The small molecule below binds the protein below.
Small molecule (SMILES): C=C/C=C/C[C@@H](C)[C@@H](O)[C@H]1C(=O)N[C@@H](CC)C(=O)N(C)CC(=O)N(C)[C@@H](CC(C)C)C(=O)N[C@@H](C(C)C)C(=O)N(C)[C@@H](CC(C)C)C(=O)N[C@@H](C)C(=O)N[C@H](C)C(=O)N(C)[C@@H](CC(C)C)C(=O)N(C)[C@@H](CC(C)C)C(=O)N(C)[C@@H](C(C)C)C(=O)N1C

Binding-site contacts:
Ligand atom CA contacts residue GLY72 of chain 1.O at 3.4 Å.
Ligand atom CN contacts residue ARG55 of chain 1.O at 3.5 Å.
Ligand atom CG1 contacts residue PHE113 of chain 1.O at 3.5 Å (hydrophobic).
Ligand atom O contacts residue ARG55 of chain 1.O at 2.7 Å (salt-bridge).
Ligand atom O contacts residue ALA103 of chain 1.O at 3.7 Å.
Ligand atom CB contacts residue GLY72 of chain 1.O at 3.7 Å.
Ligand atom CB contacts residue GLN111 of chain 1.O at 3.8 Å.
Ligand atom C contacts residue GLY72 of chain 1.O at 3.2 Å.
Ligand atom O contacts residue PHE60 of chain 1.O at 3.2 Å.
Ligand atom CN contacts residue LEU122 of chain 1.O at 3.7 Å (hydrophobic).
Ligand atom C contacts residue ASN102 of chain 1.O at 3.3 Å.
Ligand atom CB contacts residue TRP121 of chain 1.O at 3.8 Å (hydrophobic).
Ligand atom CN contacts residue GLY72 of chain 1.O at 3.2 Å.
Ligand atom CG2 contacts residue PHE60 of chain 1.O at 3.7 Å (hydrophobic).
Ligand atom O contacts residue HIS126 of chain 1.O at 3.2 Å.
Ligand atom CN contacts residue ARG55 of chain 1.O at 3.5 Å.
Ligand atom CG2 contacts residue PHE113 of chain 1.O at 3.7 Å (hydrophobic).
Ligand atom CB contacts residue PHE113 of chain 1.O at 3.8 Å (hydrophobic).
Ligand atom CA contacts residue ASN102 of chain 1.O at 3.9 Å.
Ligand atom O contacts residue TRP121 of chain 1.O at 2.9 Å (h-bond).
Ligand atom CB contacts residue PHE60 of chain 1.O at 3.9 Å (hydrophobic).
Ligand atom CG contacts residue GLN111 of chain 1.O at 3.6 Å.
Ligand atom O contacts residue GLN63 of chain 1.O at 3.0 Å (h-bond).
Ligand atom O contacts residue ALA101 of chain 1.O at 3.5 Å.
Ligand atom C contacts residue PHE60 of chain 1.O at 3.6 Å (hydrophobic).
Ligand atom O contacts residue ASN102 of chain 1.O at 3.4 Å (h-bond).
Ligand atom CA contacts residue ASN102 of chain 1.O at 3.0 Å.
Ligand atom CG1 contacts residue GLN63 of chain 1.O at 3.2 Å.
Ligand atom CN contacts residue HIS126 of chain 1.O at 3.2 Å.
Ligand atom CH contacts residue ALA103 of chain 1.O at 3.7 Å (hydrophobic).
Ligand atom O contacts residue GLY72 of chain 1.O at 3.8 Å.
Ligand atom CD1 contacts residue ASN102 of chain 1.O at 3.5 Å.
Ligand atom N contacts residue GLY72 of chain 1.O at 3.2 Å (h-bond).
Ligand atom CB contacts residue ASN102 of chain 1.O at 3.3 Å.
Ligand atom CG contacts residue ALA101 of chain 1.O at 3.7 Å (hydrophobic).
Ligand atom CD2 contacts residue PHE60 of chain 1.O at 3.8 Å (hydrophobic).
Ligand atom CA contacts residue ARG55 of chain 1.O at 3.8 Å.
Ligand atom CB contacts residue ASN102 of chain 1.O at 3.8 Å.
Ligand atom N contacts residue ASN102 of chain 1.O at 2.9 Å (h-bond).
Ligand atom CG contacts residue ASN102 of chain 1.O at 3.6 Å.

Sequence of chain 1.O:
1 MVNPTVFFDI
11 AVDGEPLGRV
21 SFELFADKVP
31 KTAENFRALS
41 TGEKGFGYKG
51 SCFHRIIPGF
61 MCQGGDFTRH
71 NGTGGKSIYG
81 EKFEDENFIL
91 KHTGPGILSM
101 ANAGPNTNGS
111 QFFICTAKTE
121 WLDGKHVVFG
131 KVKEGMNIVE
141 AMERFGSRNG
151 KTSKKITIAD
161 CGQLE